The protein below binds the small molecule below.
Small molecule (SMILES): Nc1nc2c(ccn2[C@@H]2O[C@H](COP(=O)(O)OP(=O)(O)OP(=O)(O)O)[C@@H](O)[C@H]2O)c(=O)[nH]1

Sequence of chain 1.Q:
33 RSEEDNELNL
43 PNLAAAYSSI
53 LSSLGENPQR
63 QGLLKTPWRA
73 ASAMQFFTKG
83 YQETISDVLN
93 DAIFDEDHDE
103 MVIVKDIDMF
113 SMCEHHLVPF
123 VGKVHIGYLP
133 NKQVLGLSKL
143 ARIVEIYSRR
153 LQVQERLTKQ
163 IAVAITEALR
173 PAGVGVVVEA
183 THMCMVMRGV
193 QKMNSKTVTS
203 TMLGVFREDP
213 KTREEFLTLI

Sequence of chain 1.R:
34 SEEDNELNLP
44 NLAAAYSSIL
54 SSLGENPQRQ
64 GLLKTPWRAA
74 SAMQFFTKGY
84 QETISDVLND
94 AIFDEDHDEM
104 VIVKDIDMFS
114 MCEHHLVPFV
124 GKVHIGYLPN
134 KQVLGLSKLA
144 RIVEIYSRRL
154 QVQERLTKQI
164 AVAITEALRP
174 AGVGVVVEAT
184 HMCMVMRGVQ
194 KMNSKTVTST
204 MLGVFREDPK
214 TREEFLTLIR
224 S

Binding-site contacts:
Ligand atom C8 contacts residue SER140 of chain 1.Q at 3.6 Å.
Ligand atom O13 contacts residue VAL155 of chain 1.S at 3.4 Å.
Ligand atom O2 contacts residue LYS141 of chain 1.Q at 2.8 Å (salt-bridge).
Ligand atom N1 contacts residue LEU139 of chain 1.Q at 3.2 Å (h-bond).
Ligand atom O10 contacts residue ARG144 of chain 1.Q at 2.8 Å (salt-bridge).
Ligand atom O11 contacts residue GLY138 of chain 1.Q at 3.4 Å.
Ligand atom O5 contacts residue HIS118 of chain 1.S at 2.6 Å (h-bond).
Ligand atom O10 contacts residue SER140 of chain 1.Q at 2.3 Å (h-bond).
Ligand atom O5 contacts residue ARG190 of chain 1.S at 3.5 Å (salt-bridge).
Ligand atom N contacts residue GLU157 of chain 1.S at 2.7 Å (salt-bridge).
Ligand atom O12 contacts residue SER140 of chain 1.Q at 3.0 Å (h-bond).
Ligand atom O9 contacts residue ARG144 of chain 1.Q at 2.7 Å (salt-bridge).
Ligand atom C3 contacts residue CYS115 of chain 1.S at 3.6 Å (hydrophobic).
Ligand atom P2 contacts residue ARG190 of chain 1.S at 3.4 Å.
Ligand atom C10 contacts residue LEU139 of chain 1.Q at 3.6 Å (hydrophobic).
Ligand atom O3 contacts residue ARG71 of chain 1.R at 2.8 Å (salt-bridge).
Ligand atom O13 contacts residue HIS184 of chain 1.S at 3.3 Å.
Ligand atom O4 contacts residue ARG71 of chain 1.R at 3.4 Å.
Ligand atom O8 contacts residue SER140 of chain 1.Q at 3.4 Å (h-bond).
Ligand atom O8 contacts residue ARG190 of chain 1.S at 2.4 Å (salt-bridge).
Ligand atom O7 contacts residue LYS141 of chain 1.Q at 3.5 Å (salt-bridge).
Ligand atom P2 contacts residue SER140 of chain 1.Q at 3.4 Å.
Ligand atom O13 contacts residue GLN156 of chain 1.S at 2.8 Å (h-bond).
Ligand atom C contacts residue GLU157 of chain 1.S at 3.4 Å.
Ligand atom O10 contacts residue LYS141 of chain 1.Q at 3.1 Å (salt-bridge).
Ligand atom O9 contacts residue ARG190 of chain 1.S at 3.4 Å (salt-bridge).
Ligand atom C5 contacts residue GLY138 of chain 1.Q at 3.5 Å.
Ligand atom O11 contacts residue LYS141 of chain 1.Q at 3.3 Å.
Ligand atom N3 contacts residue GLU157 of chain 1.S at 2.7 Å (salt-bridge).
Ligand atom O contacts residue PHE96 of chain 1.Q at 3.4 Å.
Ligand atom O1 contacts residue LYS141 of chain 1.Q at 3.6 Å.
Ligand atom C5 contacts residue LEU139 of chain 1.Q at 3.6 Å (hydrophobic).
Ligand atom C contacts residue LEU139 of chain 1.Q at 3.6 Å (hydrophobic).
Ligand atom N1 contacts residue GLY138 of chain 1.Q at 3.5 Å.
Ligand atom P2 contacts residue ARG144 of chain 1.Q at 3.6 Å.
Ligand atom O11 contacts residue SER140 of chain 1.Q at 2.9 Å (h-bond).
Ligand atom C4 contacts residue HIS117 of chain 1.S at 3.6 Å.
Ligand atom O12 contacts residue LEU139 of chain 1.Q at 3.5 Å (h-bond).
Ligand atom O2 contacts residue ASN92 of chain 1.Q at 2.6 Å (h-bond).
Ligand atom N contacts residue LEU137 of chain 1.Q at 3.1 Å (h-bond).

Sequence of chain 1.S:
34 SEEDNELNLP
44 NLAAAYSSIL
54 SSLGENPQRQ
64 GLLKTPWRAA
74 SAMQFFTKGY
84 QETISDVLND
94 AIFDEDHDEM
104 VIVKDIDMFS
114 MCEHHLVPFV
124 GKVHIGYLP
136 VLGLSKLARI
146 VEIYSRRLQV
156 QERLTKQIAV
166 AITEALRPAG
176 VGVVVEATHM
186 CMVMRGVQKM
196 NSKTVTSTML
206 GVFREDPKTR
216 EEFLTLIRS